Sequence of chain 1.B:
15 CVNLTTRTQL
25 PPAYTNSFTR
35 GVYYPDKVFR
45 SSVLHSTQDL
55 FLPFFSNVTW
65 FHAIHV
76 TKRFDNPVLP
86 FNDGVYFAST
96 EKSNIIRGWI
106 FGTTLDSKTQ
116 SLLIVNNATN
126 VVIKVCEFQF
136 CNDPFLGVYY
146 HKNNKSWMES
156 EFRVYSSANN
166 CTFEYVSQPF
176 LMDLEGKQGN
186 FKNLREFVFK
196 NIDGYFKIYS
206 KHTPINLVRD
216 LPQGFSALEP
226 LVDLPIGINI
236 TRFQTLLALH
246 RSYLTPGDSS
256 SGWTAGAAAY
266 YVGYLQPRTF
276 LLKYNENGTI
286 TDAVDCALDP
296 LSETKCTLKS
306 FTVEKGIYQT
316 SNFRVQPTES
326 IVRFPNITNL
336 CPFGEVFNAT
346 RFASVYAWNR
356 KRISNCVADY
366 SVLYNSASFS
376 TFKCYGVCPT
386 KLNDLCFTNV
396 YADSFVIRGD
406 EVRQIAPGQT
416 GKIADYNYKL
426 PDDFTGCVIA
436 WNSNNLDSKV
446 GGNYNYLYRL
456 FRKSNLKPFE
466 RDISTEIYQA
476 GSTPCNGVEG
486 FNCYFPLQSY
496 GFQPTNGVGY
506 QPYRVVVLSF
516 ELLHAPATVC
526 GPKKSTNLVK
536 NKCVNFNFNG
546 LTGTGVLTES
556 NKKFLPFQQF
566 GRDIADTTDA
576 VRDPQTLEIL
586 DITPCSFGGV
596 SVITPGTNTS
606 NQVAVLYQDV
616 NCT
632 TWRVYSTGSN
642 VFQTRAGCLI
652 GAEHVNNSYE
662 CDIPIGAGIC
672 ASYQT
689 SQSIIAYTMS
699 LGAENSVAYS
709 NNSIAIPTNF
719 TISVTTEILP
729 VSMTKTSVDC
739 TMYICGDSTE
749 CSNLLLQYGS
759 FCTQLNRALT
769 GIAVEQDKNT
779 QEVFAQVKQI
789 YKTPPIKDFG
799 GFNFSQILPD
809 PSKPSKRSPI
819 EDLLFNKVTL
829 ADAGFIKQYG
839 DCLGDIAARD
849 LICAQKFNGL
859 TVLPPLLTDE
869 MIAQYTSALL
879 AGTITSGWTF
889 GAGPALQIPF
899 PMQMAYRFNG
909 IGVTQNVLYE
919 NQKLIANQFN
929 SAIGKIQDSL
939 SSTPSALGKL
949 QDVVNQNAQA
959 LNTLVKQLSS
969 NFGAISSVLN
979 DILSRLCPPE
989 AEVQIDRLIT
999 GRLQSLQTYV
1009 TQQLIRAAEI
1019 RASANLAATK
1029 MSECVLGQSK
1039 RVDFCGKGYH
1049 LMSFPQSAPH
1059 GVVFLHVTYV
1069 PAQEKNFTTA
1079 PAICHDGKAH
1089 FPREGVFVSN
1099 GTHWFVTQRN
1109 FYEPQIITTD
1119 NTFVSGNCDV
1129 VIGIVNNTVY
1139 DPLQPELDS

This small molecule binds to this protein.
Small molecule (SMILES): CC(=O)N[C@@H]1[C@@H](O)[C@H](O)[C@@H](CO)O[C@H]1O

Binding-site contacts:
Ligand atom O5 contacts residue ASN61 of chain 1.B at 2.4 Å (h-bond).
Ligand atom C5 contacts residue ASN61 of chain 1.B at 3.8 Å.
Ligand atom C2 contacts residue TYR28 of chain 1.B at 4.5 Å (hydrophobic).
Ligand atom C2 contacts residue ASN61 of chain 1.B at 2.5 Å.
Ligand atom O7 contacts residue ASN61 of chain 1.B at 2.7 Å (h-bond).
Ligand atom C1 contacts residue ASN61 of chain 1.B at 1.5 Å.
Ligand atom C8 contacts residue TYR28 of chain 1.B at 3.9 Å (hydrophobic).
Ligand atom C8 contacts residue ASN61 of chain 1.B at 4.4 Å.
Ligand atom C7 contacts residue TYR28 of chain 1.B at 3.8 Å (hydrophobic).
Ligand atom C3 contacts residue ASN61 of chain 1.B at 3.9 Å.
Ligand atom O7 contacts residue TYR28 of chain 1.B at 2.9 Å.
Ligand atom N2 contacts residue ASN61 of chain 1.B at 3.1 Å (h-bond).
Ligand atom C7 contacts residue ASN61 of chain 1.B at 3.1 Å.
Ligand atom C4 contacts residue ASN61 of chain 1.B at 4.3 Å.